Binding-site contacts:
Ligand atom C2 contacts residue GLN627 of chain 1.B at 4.2 Å.
Ligand atom O6 contacts residue GLN627 of chain 1.B at 3.7 Å.
Ligand atom O5 contacts residue GLN695 of chain 1.B at 4.3 Å.
Ligand atom O5 contacts residue GLY631 of chain 1.B at 3.6 Å.
Ligand atom C1 contacts residue GLN695 of chain 1.B at 3.2 Å.
Ligand atom C2 contacts residue GLY631 of chain 1.B at 4.3 Å.
Ligand atom O5 contacts residue ILE691 of chain 1.B at 4.1 Å.
Ligand atom O5 contacts residue GLN627 of chain 1.B at 3.1 Å (h-bond).

Sequence of chain 1.B:
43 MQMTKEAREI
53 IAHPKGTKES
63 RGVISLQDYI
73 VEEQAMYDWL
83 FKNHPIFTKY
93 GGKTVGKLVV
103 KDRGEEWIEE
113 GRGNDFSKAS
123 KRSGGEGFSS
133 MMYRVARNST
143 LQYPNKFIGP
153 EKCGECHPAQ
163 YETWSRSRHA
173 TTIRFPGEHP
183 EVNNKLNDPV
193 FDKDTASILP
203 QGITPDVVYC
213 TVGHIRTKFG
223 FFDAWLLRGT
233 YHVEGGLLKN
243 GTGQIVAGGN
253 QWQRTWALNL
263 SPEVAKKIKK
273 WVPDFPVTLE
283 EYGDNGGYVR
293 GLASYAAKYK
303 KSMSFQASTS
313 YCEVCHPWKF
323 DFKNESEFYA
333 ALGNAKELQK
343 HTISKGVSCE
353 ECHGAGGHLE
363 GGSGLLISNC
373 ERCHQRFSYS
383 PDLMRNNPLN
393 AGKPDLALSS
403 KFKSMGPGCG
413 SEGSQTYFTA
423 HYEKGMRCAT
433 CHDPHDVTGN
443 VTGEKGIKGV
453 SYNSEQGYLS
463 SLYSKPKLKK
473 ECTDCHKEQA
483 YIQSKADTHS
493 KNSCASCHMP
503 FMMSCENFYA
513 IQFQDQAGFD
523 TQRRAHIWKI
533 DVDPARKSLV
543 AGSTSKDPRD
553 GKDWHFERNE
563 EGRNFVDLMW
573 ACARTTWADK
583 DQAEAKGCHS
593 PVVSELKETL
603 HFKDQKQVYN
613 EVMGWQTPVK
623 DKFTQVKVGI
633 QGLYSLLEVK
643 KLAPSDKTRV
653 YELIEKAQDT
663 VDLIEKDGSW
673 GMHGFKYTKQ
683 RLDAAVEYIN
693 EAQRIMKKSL

This small molecule binds to this protein.
Small molecule (SMILES): C[C@@H](O)[C@@H](C)O